Sequence of chain 1.A:
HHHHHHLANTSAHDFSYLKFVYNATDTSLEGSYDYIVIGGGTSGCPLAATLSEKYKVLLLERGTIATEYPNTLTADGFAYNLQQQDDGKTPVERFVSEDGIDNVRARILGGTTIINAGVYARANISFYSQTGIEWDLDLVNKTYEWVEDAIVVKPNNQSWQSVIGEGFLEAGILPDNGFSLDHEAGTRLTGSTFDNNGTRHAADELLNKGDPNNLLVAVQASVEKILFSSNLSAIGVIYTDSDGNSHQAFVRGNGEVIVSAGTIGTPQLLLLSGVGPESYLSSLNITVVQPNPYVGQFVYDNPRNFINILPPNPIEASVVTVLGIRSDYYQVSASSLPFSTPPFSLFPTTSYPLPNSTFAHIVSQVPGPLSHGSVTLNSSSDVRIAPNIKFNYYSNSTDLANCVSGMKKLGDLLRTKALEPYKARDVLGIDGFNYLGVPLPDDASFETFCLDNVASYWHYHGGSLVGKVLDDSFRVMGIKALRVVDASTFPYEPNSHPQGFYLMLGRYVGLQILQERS

A small-molecule ligand and the protein it binds are described below.
Small molecule (SMILES): CC(=O)N[C@H]1[C@H](O[C@H]2[C@H](O)[C@@H](NC(C)=O)CO[C@@H]2CO)O[C@H](CO)[C@@H](O)[C@@H]1O

Binding-site contacts:
Ligand atom C6 contacts residue SER330 of chain 1.A at 3.9 Å.
Ligand atom O3 contacts residue SER330 of chain 1.A at 2.5 Å (h-bond).
Ligand atom O7 contacts residue ARG329 of chain 1.A at 4.1 Å.
Ligand atom C8 contacts residue ARG329 of chain 1.A at 4.3 Å.
Ligand atom C7 contacts residue SER330 of chain 1.A at 3.7 Å.
Ligand atom C3 contacts residue ASN124 of chain 1.A at 3.8 Å.
Ligand atom O7 contacts residue ASN124 of chain 1.A at 3.7 Å.
Ligand atom C1 contacts residue ASN124 of chain 1.A at 1.4 Å.
Ligand atom C8 contacts residue ILE328 of chain 1.A at 3.6 Å (hydrophobic).
Ligand atom C8 contacts residue HIS183 of chain 1.A at 3.7 Å.
Ligand atom O5 contacts residue SER126 of chain 1.A at 3.7 Å.
Ligand atom C6 contacts residue GLN130 of chain 1.A at 3.3 Å.
Ligand atom N2 contacts residue ASN124 of chain 1.A at 3.0 Å (h-bond).
Ligand atom O6 contacts residue PHE127 of chain 1.A at 4.4 Å.
Ligand atom C7 contacts residue HIS183 of chain 1.A at 3.4 Å.
Ligand atom O6 contacts residue SER126 of chain 1.A at 3.4 Å (h-bond).
Ligand atom O7 contacts residue ILE328 of chain 1.A at 4.5 Å.
Ligand atom C2 contacts residue SER330 of chain 1.A at 4.2 Å.
Ligand atom O5 contacts residue ASN124 of chain 1.A at 2.2 Å (h-bond).
Ligand atom C4 contacts residue ASN124 of chain 1.A at 4.2 Å.
Ligand atom C8 contacts residue SER330 of chain 1.A at 4.0 Å.
Ligand atom O7 contacts residue TYR333 of chain 1.A at 3.5 Å (h-bond).
Ligand atom C2 contacts residue ASN124 of chain 1.A at 2.5 Å.
Ligand atom O6 contacts residue GLN130 of chain 1.A at 3.0 Å (h-bond).
Ligand atom O6 contacts residue SER330 of chain 1.A at 3.7 Å.
Ligand atom O7 contacts residue SER330 of chain 1.A at 4.0 Å.
Ligand atom C8 contacts residue GLU184 of chain 1.A at 4.2 Å.
Ligand atom O7 contacts residue HIS183 of chain 1.A at 2.8 Å (h-bond).
Ligand atom C3 contacts residue SER330 of chain 1.A at 3.7 Å.
Ligand atom C5 contacts residue ASN124 of chain 1.A at 3.6 Å.
Ligand atom N2 contacts residue HIS183 of chain 1.A at 4.4 Å.
Ligand atom C7 contacts residue ASN124 of chain 1.A at 3.6 Å.
Ligand atom C1 contacts residue SER126 of chain 1.A at 4.0 Å.
Ligand atom C8 contacts residue ALA185 of chain 1.A at 3.7 Å (hydrophobic).
Ligand atom C6 contacts residue SER126 of chain 1.A at 4.2 Å.
Ligand atom C5 contacts residue SER126 of chain 1.A at 3.7 Å.
Ligand atom N2 contacts residue SER330 of chain 1.A at 3.7 Å.